Binding-site contacts:
Ligand atom CA contacts residue THR68 of chain 1.B at 3.2 Å.
Ligand atom CAO contacts residue GLY66 of chain 1.B at 3.5 Å.
Ligand atom CB contacts residue TRP70 of chain 1.B at 3.9 Å (hydrophobic).
Ligand atom NAY contacts residue THR68 of chain 1.B at 2.7 Å (h-bond).
Ligand atom CBA contacts residue GLY66 of chain 1.B at 3.9 Å.
Ligand atom CA contacts residue ASP69 of chain 1.B at 3.2 Å.
Ligand atom CBB contacts residue THR68 of chain 1.B at 3.9 Å.
Ligand atom CAK contacts residue GLY66 of chain 1.B at 3.5 Å.
Ligand atom O contacts residue GLN79 of chain 1.B at 3.8 Å.
Ligand atom CBI contacts residue THR68 of chain 1.B at 3.8 Å.
Ligand atom CAQ contacts residue ASP69 of chain 1.B at 4.0 Å.
Ligand atom CBJ contacts residue LEU67 of chain 1.B at 3.9 Å (hydrophobic).
Ligand atom CAA contacts residue LEU67 of chain 1.B at 3.6 Å (hydrophobic).
Ligand atom NAB contacts residue ASP69 of chain 1.B at 3.3 Å (salt-bridge).
Ligand atom N contacts residue ASP69 of chain 1.B at 3.0 Å (salt-bridge).
Ligand atom CBB contacts residue LEU67 of chain 1.B at 3.6 Å (hydrophobic).
Ligand atom CAH contacts residue LYS57 of chain 1.B at 3.8 Å.
Ligand atom OAF contacts residue LEU67 of chain 1.B at 3.2 Å.
Ligand atom OAE contacts residue THR68 of chain 1.B at 3.7 Å.
Ligand atom CAA contacts residue THR68 of chain 1.B at 3.8 Å.
Ligand atom CB contacts residue GLU74 of chain 1.B at 3.2 Å.
Ligand atom CB contacts residue GLN79 of chain 1.B at 3.5 Å.
Ligand atom CBJ contacts residue GLY66 of chain 1.B at 3.4 Å.
Ligand atom CAW contacts residue GLY66 of chain 1.B at 3.9 Å.
Ligand atom CAK contacts residue LYS57 of chain 1.B at 3.8 Å.
Ligand atom CAA contacts residue TRP70 of chain 1.B at 3.6 Å (hydrophobic).
Ligand atom CAA contacts residue GLN79 of chain 1.B at 4.0 Å.
Ligand atom CAW contacts residue TYR84 of chain 1.B at 3.6 Å (hydrophobic).
Ligand atom CAH contacts residue LEU52 of chain 1.B at 3.9 Å (hydrophobic).
Ligand atom C contacts residue THR68 of chain 1.B at 3.4 Å.
Ligand atom O contacts residue TRP83 of chain 1.B at 3.3 Å (h-bond).
Ligand atom CA contacts residue GLU74 of chain 1.B at 3.5 Å.
Ligand atom CAK contacts residue LEU67 of chain 1.B at 3.6 Å (hydrophobic).
Ligand atom NAX contacts residue GLY66 of chain 1.B at 3.5 Å (h-bond).
Ligand atom CAS contacts residue THR68 of chain 1.B at 3.9 Å.
Ligand atom CAO contacts residue LEU67 of chain 1.B at 3.6 Å (hydrophobic).
Ligand atom OAF contacts residue THR68 of chain 1.B at 2.8 Å (h-bond).
Ligand atom CAK contacts residue VAL58 of chain 1.B at 3.6 Å (hydrophobic).
Ligand atom N contacts residue GLU74 of chain 1.B at 2.8 Å (salt-bridge).
Ligand atom NBK contacts residue LEU67 of chain 1.B at 3.9 Å.

This small molecule binds to this protein.
Small molecule (SMILES): CC[C@H](N)C(=O)N[C@@H]1C(=O)N2[C@@H](CC[C@@H]1CCN)CC[C@H]2C(=O)NC(c1ccccc1)c1ccccc1

Sequence of chain 1.B:
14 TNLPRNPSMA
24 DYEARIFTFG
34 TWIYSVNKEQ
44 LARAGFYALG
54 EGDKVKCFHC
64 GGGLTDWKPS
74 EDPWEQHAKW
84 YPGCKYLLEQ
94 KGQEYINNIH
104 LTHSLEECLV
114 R